Sequence of chain 1.B:
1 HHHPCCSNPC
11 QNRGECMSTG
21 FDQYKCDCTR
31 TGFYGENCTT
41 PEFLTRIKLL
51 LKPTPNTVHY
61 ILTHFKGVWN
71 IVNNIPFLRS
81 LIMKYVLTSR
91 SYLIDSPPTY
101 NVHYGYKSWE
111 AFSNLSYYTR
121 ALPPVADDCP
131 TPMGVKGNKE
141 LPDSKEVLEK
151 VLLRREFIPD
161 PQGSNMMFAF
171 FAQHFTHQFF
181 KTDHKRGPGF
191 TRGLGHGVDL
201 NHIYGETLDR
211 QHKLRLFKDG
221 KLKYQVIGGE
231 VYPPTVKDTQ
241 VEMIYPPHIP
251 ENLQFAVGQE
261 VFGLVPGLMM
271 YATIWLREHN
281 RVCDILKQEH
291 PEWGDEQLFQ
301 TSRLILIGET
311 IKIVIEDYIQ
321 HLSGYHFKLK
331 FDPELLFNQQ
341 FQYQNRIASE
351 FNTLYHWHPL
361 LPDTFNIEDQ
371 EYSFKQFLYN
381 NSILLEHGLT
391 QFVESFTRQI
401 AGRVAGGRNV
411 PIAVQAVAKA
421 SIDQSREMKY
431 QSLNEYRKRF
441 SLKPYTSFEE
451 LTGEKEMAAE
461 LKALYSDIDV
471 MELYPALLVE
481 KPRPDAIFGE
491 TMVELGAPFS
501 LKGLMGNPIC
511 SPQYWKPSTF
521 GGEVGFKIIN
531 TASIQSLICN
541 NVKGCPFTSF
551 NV

Binding-site contacts:
Ligand atom C6 contacts residue TYR372 of chain 1.B at 4.0 Å (hydrophobic).
Ligand atom O5 contacts residue ILE383 of chain 1.B at 3.0 Å.
Ligand atom C4 contacts residue ASN380 of chain 1.B at 4.4 Å.
Ligand atom C6 contacts residue GLU386 of chain 1.B at 4.5 Å.
Ligand atom O6 contacts residue SER382 of chain 1.B at 3.5 Å (h-bond).
Ligand atom C1 contacts residue ILE383 of chain 1.B at 4.0 Å (hydrophobic).
Ligand atom C5 contacts residue SER382 of chain 1.B at 4.5 Å.
Ligand atom C5 contacts residue ILE383 of chain 1.B at 4.0 Å (hydrophobic).
Ligand atom O6 contacts residue GLU386 of chain 1.B at 3.4 Å.
Ligand atom O7 contacts residue GLN376 of chain 1.B at 3.3 Å.
Ligand atom C5 contacts residue ASN380 of chain 1.B at 3.8 Å.
Ligand atom O5 contacts residue SER382 of chain 1.B at 4.4 Å.
Ligand atom O6 contacts residue ILE383 of chain 1.B at 4.0 Å.
Ligand atom C3 contacts residue ASN380 of chain 1.B at 4.0 Å.
Ligand atom C1 contacts residue ASN380 of chain 1.B at 1.6 Å.
Ligand atom C1 contacts residue GLN376 of chain 1.B at 4.4 Å.
Ligand atom C6 contacts residue ILE383 of chain 1.B at 3.8 Å (hydrophobic).
Ligand atom C2 contacts residue ASN380 of chain 1.B at 2.6 Å.
Ligand atom N2 contacts residue ASN380 of chain 1.B at 2.9 Å (h-bond).
Ligand atom O5 contacts residue ASN380 of chain 1.B at 2.5 Å (h-bond).
Ligand atom O7 contacts residue ASN380 of chain 1.B at 3.7 Å.
Ligand atom C8 contacts residue ASN380 of chain 1.B at 4.4 Å.
Ligand atom C7 contacts residue GLN376 of chain 1.B at 4.1 Å.
Ligand atom C7 contacts residue ASN380 of chain 1.B at 3.5 Å.

The protein below binds the small molecule below.
Small molecule (SMILES): CC(=O)N[C@@H]1[C@@H](O)[C@H](O)[C@@H](CO)O[C@H]1O